The small molecule below binds the protein below.
Small molecule (SMILES): Nc1ncnc2c1ncn2[C@H]1C[C@H](O)[C@@H](COP(=O)(O)O)O1

Sequence of chain 1.ZA:
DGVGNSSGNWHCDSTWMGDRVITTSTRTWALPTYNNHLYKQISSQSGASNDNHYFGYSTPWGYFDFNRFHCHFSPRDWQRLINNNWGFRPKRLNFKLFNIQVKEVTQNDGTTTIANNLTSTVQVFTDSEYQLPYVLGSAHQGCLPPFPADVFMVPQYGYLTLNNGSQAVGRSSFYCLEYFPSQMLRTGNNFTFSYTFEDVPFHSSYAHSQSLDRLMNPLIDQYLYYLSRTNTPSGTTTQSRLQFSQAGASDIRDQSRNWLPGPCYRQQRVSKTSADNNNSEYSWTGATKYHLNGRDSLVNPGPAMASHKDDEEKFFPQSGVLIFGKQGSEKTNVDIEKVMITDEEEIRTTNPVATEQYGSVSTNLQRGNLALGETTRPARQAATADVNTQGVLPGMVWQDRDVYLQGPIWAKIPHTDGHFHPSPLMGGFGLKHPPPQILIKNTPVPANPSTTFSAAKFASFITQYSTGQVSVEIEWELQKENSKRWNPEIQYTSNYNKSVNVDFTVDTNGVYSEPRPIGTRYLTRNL

Binding-site contacts:
Ligand atom C6 contacts residue SER423 of chain 1.ZA at 4.2 Å.
Ligand atom O5' contacts residue PHE420 of chain 1.ZA at 4.2 Å.
Ligand atom P contacts residue HIS421 of chain 1.ZA at 3.6 Å.
Ligand atom C5 contacts residue PRO422 of chain 1.ZA at 4.0 Å (hydrophobic).
Ligand atom C2 contacts residue PRO201 of chain 1.ZA at 4.2 Å (hydrophobic).
Ligand atom C8 contacts residue HIS421 of chain 1.ZA at 3.8 Å.
Ligand atom N7 contacts residue PRO201 of chain 1.ZA at 4.1 Å.
Ligand atom N3 contacts residue PRO422 of chain 1.ZA at 4.4 Å.
Ligand atom N6 contacts residue PRO424 of chain 1.ZA at 4.1 Å.
Ligand atom C4 contacts residue PRO422 of chain 1.ZA at 4.2 Å (hydrophobic).
Ligand atom O1P contacts residue HIS421 of chain 1.ZA at 4.1 Å.
Ligand atom C3' contacts residue PRO422 of chain 1.ZA at 3.7 Å (hydrophobic).
Ligand atom N9 contacts residue PRO422 of chain 1.ZA at 4.3 Å.
Ligand atom C6 contacts residue GLY430 of chain 1.ZA at 3.9 Å.
Ligand atom N1 contacts residue VAL200 of chain 1.ZA at 3.9 Å.
Ligand atom C6 contacts residue PRO201 of chain 1.ZA at 4.3 Å (hydrophobic).
Ligand atom N1 contacts residue PRO422 of chain 1.ZA at 3.6 Å.
Ligand atom C1' contacts residue PRO201 of chain 1.ZA at 4.3 Å (hydrophobic).
Ligand atom O4' contacts residue HIS421 of chain 1.ZA at 4.2 Å.
Ligand atom C6 contacts residue VAL200 of chain 1.ZA at 4.2 Å (hydrophobic).
Ligand atom C5' contacts residue HIS421 of chain 1.ZA at 3.7 Å.
Ligand atom C8 contacts residue PRO201 of chain 1.ZA at 3.9 Å (hydrophobic).
Ligand atom N7 contacts residue SER423 of chain 1.ZA at 4.0 Å.
Ligand atom N1 contacts residue GLY430 of chain 1.ZA at 2.9 Å (h-bond).
Ligand atom O5' contacts residue HIS421 of chain 1.ZA at 3.0 Å (h-bond).
Ligand atom C2 contacts residue GLY430 of chain 1.ZA at 3.6 Å.
Ligand atom C4 contacts residue PRO201 of chain 1.ZA at 3.9 Å (hydrophobic).
Ligand atom O5' contacts residue PRO422 of chain 1.ZA at 3.8 Å.
Ligand atom C5 contacts residue PRO201 of chain 1.ZA at 4.0 Å (hydrophobic).
Ligand atom O1P contacts residue HIS419 of chain 1.ZA at 4.3 Å.
Ligand atom P contacts residue PHE420 of chain 1.ZA at 4.2 Å.
Ligand atom N7 contacts residue HIS421 of chain 1.ZA at 4.0 Å.
Ligand atom N9 contacts residue PRO201 of chain 1.ZA at 3.8 Å.
Ligand atom N6 contacts residue GLY430 of chain 1.ZA at 3.0 Å (h-bond).
Ligand atom N3 contacts residue PRO201 of chain 1.ZA at 4.0 Å.
Ligand atom C6 contacts residue PRO422 of chain 1.ZA at 3.4 Å (hydrophobic).
Ligand atom C2 contacts residue VAL200 of chain 1.ZA at 4.4 Å (hydrophobic).
Ligand atom N6 contacts residue PRO422 of chain 1.ZA at 3.2 Å (h-bond).
Ligand atom N6 contacts residue PHE429 of chain 1.ZA at 4.1 Å.
Ligand atom N6 contacts residue SER423 of chain 1.ZA at 3.5 Å.